Sequence of chain 1.A:
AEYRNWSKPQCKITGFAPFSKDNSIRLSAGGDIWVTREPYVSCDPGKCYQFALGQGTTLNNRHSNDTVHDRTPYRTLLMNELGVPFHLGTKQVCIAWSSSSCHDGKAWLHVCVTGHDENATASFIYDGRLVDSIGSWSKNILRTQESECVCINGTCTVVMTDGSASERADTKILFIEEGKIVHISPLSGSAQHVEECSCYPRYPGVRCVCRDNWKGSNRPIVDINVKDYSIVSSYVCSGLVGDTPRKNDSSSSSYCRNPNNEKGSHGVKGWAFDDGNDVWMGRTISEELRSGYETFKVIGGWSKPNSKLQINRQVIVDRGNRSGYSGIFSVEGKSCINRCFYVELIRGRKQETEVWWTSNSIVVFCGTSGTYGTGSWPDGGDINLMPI

Binding-site contacts:
Ligand atom C3 contacts residue ASP151 of chain 1.A at 3.2 Å.
Ligand atom O8 contacts residue ARG292 of chain 1.A at 3.5 Å.
Ligand atom O9 contacts residue ARG224 of chain 1.A at 3.4 Å (salt-bridge).
Ligand atom C4 contacts residue TYR406 of chain 1.A at 3.7 Å (hydrophobic).
Ligand atom O1B contacts residue ARG292 of chain 1.A at 3.3 Å (salt-bridge).
Ligand atom C3 contacts residue GLU119 of chain 1.A at 3.6 Å.
Ligand atom C3 contacts residue TYR406 of chain 1.A at 3.1 Å (hydrophobic).
Ligand atom NH1 contacts residue ARG156 of chain 1.A at 3.4 Å (salt-bridge).
Ligand atom CZ contacts residue TRP178 of chain 1.A at 3.5 Å (hydrophobic).
Ligand atom C9 contacts residue ASN294 of chain 1.A at 3.7 Å.
Ligand atom O1B contacts residue ARG371 of chain 1.A at 2.8 Å (salt-bridge).
Ligand atom O10 contacts residue ARG152 of chain 1.A at 2.9 Å (salt-bridge).
Ligand atom C11 contacts residue TRP178 of chain 1.A at 3.8 Å (hydrophobic).
Ligand atom O1A contacts residue TYR406 of chain 1.A at 3.4 Å (h-bond).
Ligand atom NH1 contacts residue ASP151 of chain 1.A at 3.0 Å (salt-bridge).
Ligand atom C4 contacts residue ASP151 of chain 1.A at 3.5 Å.
Ligand atom O8 contacts residue GLU276 of chain 1.A at 2.7 Å (salt-bridge).
Ligand atom C9 contacts residue ALA246 of chain 1.A at 3.6 Å (hydrophobic).
Ligand atom O6 contacts residue TYR406 of chain 1.A at 3.2 Å (h-bond).
Ligand atom O10 contacts residue ASP151 of chain 1.A at 3.4 Å.
Ligand atom NE contacts residue ASP151 of chain 1.A at 2.9 Å (salt-bridge).
Ligand atom C8 contacts residue ARG292 of chain 1.A at 3.6 Å.
Ligand atom O8 contacts residue GLU277 of chain 1.A at 3.7 Å.
Ligand atom C1 contacts residue TYR406 of chain 1.A at 3.0 Å (hydrophobic).
Ligand atom C6 contacts residue TYR406 of chain 1.A at 3.6 Å (hydrophobic).
Ligand atom CZ contacts residue GLU119 of chain 1.A at 3.6 Å.
Ligand atom C1 contacts residue ARG371 of chain 1.A at 3.5 Å.
Ligand atom NH1 contacts residue TRP178 of chain 1.A at 2.9 Å (h-bond).
Ligand atom C6 contacts residue GLU277 of chain 1.A at 3.5 Å.
Ligand atom O9 contacts residue ALA246 of chain 1.A at 3.4 Å.
Ligand atom NH2 contacts residue GLU227 of chain 1.A at 2.9 Å (salt-bridge).
Ligand atom O1B contacts residue TYR406 of chain 1.A at 3.4 Å (h-bond).
Ligand atom O1A contacts residue ARG118 of chain 1.A at 2.9 Å (salt-bridge).
Ligand atom NE contacts residue GLU119 of chain 1.A at 3.3 Å (salt-bridge).
Ligand atom O1A contacts residue ARG371 of chain 1.A at 2.9 Å (salt-bridge).
Ligand atom NH2 contacts residue TRP178 of chain 1.A at 3.2 Å (h-bond).
Ligand atom C2 contacts residue TYR406 of chain 1.A at 2.7 Å (hydrophobic).
Ligand atom C8 contacts residue GLU276 of chain 1.A at 3.6 Å.
Ligand atom C9 contacts residue GLU276 of chain 1.A at 3.3 Å.
Ligand atom O9 contacts residue GLU276 of chain 1.A at 2.5 Å (salt-bridge).

This small molecule binds to this protein.
Small molecule (SMILES): [H]/N=C(\N)N[C@H]1C=C(C(=O)O)O[C@@H]([C@H](O)[C@H](O)CO)[C@@H]1NC(C)=O